A small-molecule ligand and the protein it binds are described below.
Small molecule (SMILES): CC(=O)N[C@H]1[C@H](O[C@H]2[C@H](O)[C@@H](NC(C)=O)CO[C@@H]2CO)O[C@H](CO)[C@@H](O)[C@@H]1O

Binding-site contacts:
Ligand atom C7 contacts residue ASP21 of chain 1.K at 3.8 Å.
Ligand atom C8 contacts residue THR19 of chain 1.K at 3.3 Å.
Ligand atom C1 contacts residue ASN27 of chain 1.K at 1.5 Å.
Ligand atom C4 contacts residue ASN27 of chain 1.K at 4.3 Å.
Ligand atom C7 contacts residue THR19 of chain 1.K at 3.9 Å.
Ligand atom O7 contacts residue ASN27 of chain 1.K at 3.9 Å.
Ligand atom C8 contacts residue ASN27 of chain 1.K at 4.1 Å.
Ligand atom C2 contacts residue ASN27 of chain 1.K at 2.5 Å.
Ligand atom C7 contacts residue ASN27 of chain 1.K at 3.5 Å.
Ligand atom N2 contacts residue ASN27 of chain 1.K at 3.1 Å (h-bond).
Ligand atom C3 contacts residue ASN27 of chain 1.K at 3.9 Å.
Ligand atom O3 contacts residue ASP21 of chain 1.K at 4.5 Å.
Ligand atom C5 contacts residue ASN27 of chain 1.K at 3.8 Å.
Ligand atom O5 contacts residue ASN27 of chain 1.K at 2.4 Å (h-bond).
Ligand atom O7 contacts residue ASP21 of chain 1.K at 2.7 Å (salt-bridge).
Ligand atom N2 contacts residue THR19 of chain 1.K at 4.3 Å.

Sequence of chain 1.K:
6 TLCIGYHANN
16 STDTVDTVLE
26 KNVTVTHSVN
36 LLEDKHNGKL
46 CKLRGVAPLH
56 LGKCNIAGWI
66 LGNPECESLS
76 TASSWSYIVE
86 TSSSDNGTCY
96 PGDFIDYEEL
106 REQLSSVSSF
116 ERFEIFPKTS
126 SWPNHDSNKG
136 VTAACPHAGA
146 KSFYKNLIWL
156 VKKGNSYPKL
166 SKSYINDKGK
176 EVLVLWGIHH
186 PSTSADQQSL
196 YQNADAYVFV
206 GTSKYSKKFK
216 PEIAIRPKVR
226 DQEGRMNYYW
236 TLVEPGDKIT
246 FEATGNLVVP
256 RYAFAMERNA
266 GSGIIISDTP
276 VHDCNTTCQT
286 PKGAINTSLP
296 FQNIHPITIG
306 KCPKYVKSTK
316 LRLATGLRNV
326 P